Sequence of chain 1.A:
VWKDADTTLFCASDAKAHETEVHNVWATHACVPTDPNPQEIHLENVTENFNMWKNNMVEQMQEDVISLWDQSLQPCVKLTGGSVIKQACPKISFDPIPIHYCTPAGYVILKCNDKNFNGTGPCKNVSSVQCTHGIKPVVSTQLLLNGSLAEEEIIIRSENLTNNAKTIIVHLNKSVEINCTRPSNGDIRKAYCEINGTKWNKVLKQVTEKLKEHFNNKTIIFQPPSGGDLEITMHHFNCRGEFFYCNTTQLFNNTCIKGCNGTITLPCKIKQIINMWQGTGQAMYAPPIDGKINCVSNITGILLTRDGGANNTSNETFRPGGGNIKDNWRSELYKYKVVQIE

A small-molecule ligand and the protein it binds are described below.
Small molecule (SMILES): CC(=O)N[C@@H]1[C@@H](O)[C@H](O)[C@@H](CO)O[C@H]1O

Binding-site contacts:
Ligand atom O6 contacts residue GLU200 of chain 1.A at 3.1 Å (salt-bridge).
Ligand atom C5 contacts residue ASN179 of chain 1.A at 3.7 Å.
Ligand atom C1 contacts residue ASN305 of chain 1.A at 4.1 Å.
Ligand atom C1 contacts residue ASN179 of chain 1.A at 1.4 Å.
Ligand atom C8 contacts residue VAL307 of chain 1.A at 4.0 Å (hydrophobic).
Ligand atom C8 contacts residue ASN179 of chain 1.A at 4.4 Å.
Ligand atom O6 contacts residue TYR198 of chain 1.A at 3.1 Å (h-bond).
Ligand atom N2 contacts residue ASN179 of chain 1.A at 2.8 Å (h-bond).
Ligand atom C5 contacts residue THR181 of chain 1.A at 4.2 Å.
Ligand atom C3 contacts residue ASN179 of chain 1.A at 3.7 Å.
Ligand atom O5 contacts residue GLU200 of chain 1.A at 3.2 Å (salt-bridge).
Ligand atom C1 contacts residue THR181 of chain 1.A at 4.3 Å.
Ligand atom C5 contacts residue GLU200 of chain 1.A at 4.0 Å.
Ligand atom C2 contacts residue ASN179 of chain 1.A at 2.4 Å.
Ligand atom O7 contacts residue ASN179 of chain 1.A at 3.2 Å (h-bond).
Ligand atom O5 contacts residue THR181 of chain 1.A at 4.0 Å.
Ligand atom C6 contacts residue TYR198 of chain 1.A at 4.3 Å (hydrophobic).
Ligand atom C6 contacts residue GLU200 of chain 1.A at 3.4 Å.
Ligand atom C4 contacts residue ASN179 of chain 1.A at 4.2 Å.
Ligand atom C7 contacts residue ASN179 of chain 1.A at 3.2 Å.
Ligand atom N2 contacts residue VAL307 of chain 1.A at 4.3 Å.
Ligand atom C7 contacts residue VAL307 of chain 1.A at 4.4 Å (hydrophobic).
Ligand atom C1 contacts residue GLU200 of chain 1.A at 4.2 Å.
Ligand atom O5 contacts residue ASN179 of chain 1.A at 2.4 Å (h-bond).